Sequence of chain 1.A:
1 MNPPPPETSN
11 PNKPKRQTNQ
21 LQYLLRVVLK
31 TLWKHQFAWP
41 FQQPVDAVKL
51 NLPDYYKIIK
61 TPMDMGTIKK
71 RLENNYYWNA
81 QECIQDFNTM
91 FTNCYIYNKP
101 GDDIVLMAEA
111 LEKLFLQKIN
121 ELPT

The protein below binds the small molecule below.
Small molecule (SMILES): CC(C)N1c2cc(Nc3nccc(-c4ccccc4)n3)ccc2N(C)C(=O)[C@H]1C

Binding-site contacts:
Ligand atom O29 contacts residue TYR55 of chain 1.A at 4.0 Å.
Ligand atom C16 contacts residue LEU50 of chain 1.A at 3.4 Å (hydrophobic).
Ligand atom C05 contacts residue PRO40 of chain 1.A at 3.5 Å (hydrophobic).
Ligand atom C09 contacts residue ASN98 of chain 1.A at 3.2 Å.
Ligand atom C01 contacts residue ILE104 of chain 1.A at 4.2 Å (hydrophobic).
Ligand atom O29 contacts residue CYS94 of chain 1.A at 4.1 Å.
Ligand atom C14 contacts residue LEU50 of chain 1.A at 3.8 Å (hydrophobic).
Ligand atom C03 contacts residue VAL45 of chain 1.A at 4.1 Å (hydrophobic).
Ligand atom C28 contacts residue ASN98 of chain 1.A at 3.6 Å.
Ligand atom C16 contacts residue TRP39 of chain 1.A at 3.8 Å (hydrophobic).
Ligand atom N07 contacts residue ILE104 of chain 1.A at 3.9 Å.
Ligand atom N02 contacts residue ILE104 of chain 1.A at 3.8 Å.
Ligand atom O29 contacts residue TYR97 of chain 1.A at 4.2 Å.
Ligand atom C01 contacts residue VAL45 of chain 1.A at 4.0 Å (hydrophobic).
Ligand atom C11 contacts residue ASN98 of chain 1.A at 3.9 Å.
Ligand atom O29 contacts residue ASN98 of chain 1.A at 2.9 Å (h-bond).
Ligand atom N15 contacts residue LEU50 of chain 1.A at 3.6 Å.
Ligand atom C12 contacts residue TYR55 of chain 1.A at 3.8 Å (hydrophobic).
Ligand atom N17 contacts residue LEU50 of chain 1.A at 3.3 Å.
Ligand atom C14 contacts residue PRO40 of chain 1.A at 4.1 Å (hydrophobic).
Ligand atom C10 contacts residue LEU50 of chain 1.A at 4.1 Å (hydrophobic).
Ligand atom N15 contacts residue TRP39 of chain 1.A at 3.9 Å.
Ligand atom C12 contacts residue LEU52 of chain 1.A at 3.8 Å (hydrophobic).
Ligand atom C12 contacts residue TYR97 of chain 1.A at 4.0 Å (hydrophobic).
Ligand atom C18 contacts residue LEU50 of chain 1.A at 3.8 Å (hydrophobic).
Ligand atom C01 contacts residue PHE41 of chain 1.A at 3.5 Å (hydrophobic).
Ligand atom N27 contacts residue TRP39 of chain 1.A at 4.0 Å.
Ligand atom C13 contacts residue LEU50 of chain 1.A at 3.6 Å (hydrophobic).
Ligand atom C10 contacts residue LEU52 of chain 1.A at 3.3 Å (hydrophobic).
Ligand atom N02 contacts residue VAL45 of chain 1.A at 4.0 Å.
Ligand atom C04 contacts residue VAL45 of chain 1.A at 4.0 Å (hydrophobic).
Ligand atom C11 contacts residue TYR97 of chain 1.A at 4.1 Å (hydrophobic).
Ligand atom C06 contacts residue ILE104 of chain 1.A at 4.0 Å (hydrophobic).
Ligand atom N17 contacts residue TRP39 of chain 1.A at 3.9 Å.
Ligand atom N27 contacts residue LEU50 of chain 1.A at 4.0 Å.
Ligand atom C03 contacts residue ILE104 of chain 1.A at 3.9 Å (hydrophobic).
Ligand atom C12 contacts residue VAL45 of chain 1.A at 4.0 Å (hydrophobic).
Ligand atom C09 contacts residue ILE104 of chain 1.A at 3.8 Å (hydrophobic).
Ligand atom C04 contacts residue PRO40 of chain 1.A at 3.3 Å (hydrophobic).
Ligand atom C28 contacts residue ILE104 of chain 1.A at 4.0 Å (hydrophobic).